Sequence of chain 1.B:
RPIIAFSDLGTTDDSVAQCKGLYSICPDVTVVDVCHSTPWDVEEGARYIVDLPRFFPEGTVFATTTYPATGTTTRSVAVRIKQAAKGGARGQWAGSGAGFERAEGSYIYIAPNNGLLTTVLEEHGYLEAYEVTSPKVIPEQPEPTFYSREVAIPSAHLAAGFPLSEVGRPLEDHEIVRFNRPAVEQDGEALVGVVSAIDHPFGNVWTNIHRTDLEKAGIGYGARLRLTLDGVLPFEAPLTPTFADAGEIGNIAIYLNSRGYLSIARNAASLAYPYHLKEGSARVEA

Binding-site contacts:
Ligand atom CE contacts residue 5FD1 of chain 1.D at 3.9 Å.
Ligand atom SD contacts residue THR155 of chain 1.A at 3.7 Å.
Ligand atom CE contacts residue PHE254 of chain 1.B at 4.1 Å (hydrophobic).
Ligand atom C contacts residue TRP217 of chain 1.B at 3.8 Å (hydrophobic).
Ligand atom N contacts residue TRP217 of chain 1.B at 4.2 Å.
Ligand atom CE contacts residue ASN215 of chain 1.B at 4.1 Å.
Ligand atom CA contacts residue ASP21 of chain 1.A at 4.4 Å.
Ligand atom CE contacts residue ASP210 of chain 1.B at 3.6 Å.
Ligand atom OXT contacts residue SER269 of chain 1.B at 2.6 Å (h-bond).
Ligand atom CG contacts residue LEU17 of chain 1.A at 4.1 Å (hydrophobic).
Ligand atom O contacts residue SER269 of chain 1.B at 3.5 Å (h-bond).
Ligand atom CG contacts residue THR155 of chain 1.A at 3.8 Å.
Ligand atom OXT contacts residue TRP217 of chain 1.B at 4.1 Å.
Ligand atom CE contacts residue THR155 of chain 1.A at 3.5 Å.
Ligand atom CG contacts residue PHE156 of chain 1.A at 4.0 Å (hydrophobic).
Ligand atom N contacts residue ASP210 of chain 1.B at 2.8 Å (salt-bridge).
Ligand atom O contacts residue ASP21 of chain 1.A at 3.8 Å.
Ligand atom CA contacts residue SER23 of chain 1.A at 3.7 Å.
Ligand atom N contacts residue SER23 of chain 1.A at 3.1 Å (h-bond).
Ligand atom N contacts residue ASP21 of chain 1.A at 3.1 Å (salt-bridge).
Ligand atom CB contacts residue PHE213 of chain 1.B at 4.3 Å (hydrophobic).
Ligand atom C contacts residue SER23 of chain 1.A at 4.0 Å.
Ligand atom SD contacts residue PHE213 of chain 1.B at 3.5 Å.
Ligand atom CA contacts residue ASP210 of chain 1.B at 3.5 Å.
Ligand atom CG contacts residue 5FD1 of chain 1.D at 4.0 Å.
Ligand atom O contacts residue SER23 of chain 1.A at 3.6 Å (h-bond).
Ligand atom CA contacts residue TRP217 of chain 1.B at 4.3 Å (hydrophobic).
Ligand atom OXT contacts residue PHE156 of chain 1.A at 4.3 Å.
Ligand atom O contacts residue ARG270 of chain 1.B at 2.5 Å (salt-bridge).
Ligand atom CB contacts residue LEU17 of chain 1.A at 4.0 Å (hydrophobic).
Ligand atom CE contacts residue PHE213 of chain 1.B at 4.4 Å (hydrophobic).
Ligand atom C contacts residue SER269 of chain 1.B at 3.5 Å.
Ligand atom CB contacts residue SER23 of chain 1.A at 3.4 Å.
Ligand atom SD contacts residue 5FD1 of chain 1.D at 3.5 Å.
Ligand atom O contacts residue TRP217 of chain 1.B at 3.6 Å.
Ligand atom CB contacts residue PHE156 of chain 1.A at 4.3 Å (hydrophobic).
Ligand atom C contacts residue ARG270 of chain 1.B at 3.6 Å.
Ligand atom C contacts residue ASP210 of chain 1.B at 4.3 Å.
Ligand atom OXT contacts residue ARG270 of chain 1.B at 4.2 Å.

The protein below binds the small molecule below.
Small molecule (SMILES): CSCC[C@H](N)C(=O)O

Sequence of chain 1.A:
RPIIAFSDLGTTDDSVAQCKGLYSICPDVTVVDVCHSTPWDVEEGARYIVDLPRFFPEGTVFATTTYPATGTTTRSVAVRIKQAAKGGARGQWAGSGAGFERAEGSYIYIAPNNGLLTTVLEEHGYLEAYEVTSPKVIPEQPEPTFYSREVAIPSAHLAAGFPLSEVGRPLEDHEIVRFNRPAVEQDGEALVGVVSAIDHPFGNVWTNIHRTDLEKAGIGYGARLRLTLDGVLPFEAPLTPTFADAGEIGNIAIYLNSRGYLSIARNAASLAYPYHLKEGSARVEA